Sequence of chain 3.A:
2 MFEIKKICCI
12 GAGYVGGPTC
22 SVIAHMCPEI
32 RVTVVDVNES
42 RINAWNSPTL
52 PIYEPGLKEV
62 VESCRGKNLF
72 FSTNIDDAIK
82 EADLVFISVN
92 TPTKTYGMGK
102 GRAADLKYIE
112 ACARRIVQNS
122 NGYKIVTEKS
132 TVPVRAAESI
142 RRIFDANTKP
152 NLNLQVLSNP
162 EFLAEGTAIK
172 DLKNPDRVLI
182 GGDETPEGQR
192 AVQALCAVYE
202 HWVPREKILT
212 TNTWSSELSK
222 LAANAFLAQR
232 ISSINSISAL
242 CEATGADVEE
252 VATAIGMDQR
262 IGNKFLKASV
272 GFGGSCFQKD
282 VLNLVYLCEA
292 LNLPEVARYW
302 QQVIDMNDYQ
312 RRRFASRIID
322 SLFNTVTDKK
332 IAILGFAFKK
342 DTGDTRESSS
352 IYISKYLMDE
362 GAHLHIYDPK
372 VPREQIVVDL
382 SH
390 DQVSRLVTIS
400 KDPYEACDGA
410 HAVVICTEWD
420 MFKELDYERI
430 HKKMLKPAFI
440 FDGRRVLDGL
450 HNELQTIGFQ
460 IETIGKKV

Sequence of chain 3.B:
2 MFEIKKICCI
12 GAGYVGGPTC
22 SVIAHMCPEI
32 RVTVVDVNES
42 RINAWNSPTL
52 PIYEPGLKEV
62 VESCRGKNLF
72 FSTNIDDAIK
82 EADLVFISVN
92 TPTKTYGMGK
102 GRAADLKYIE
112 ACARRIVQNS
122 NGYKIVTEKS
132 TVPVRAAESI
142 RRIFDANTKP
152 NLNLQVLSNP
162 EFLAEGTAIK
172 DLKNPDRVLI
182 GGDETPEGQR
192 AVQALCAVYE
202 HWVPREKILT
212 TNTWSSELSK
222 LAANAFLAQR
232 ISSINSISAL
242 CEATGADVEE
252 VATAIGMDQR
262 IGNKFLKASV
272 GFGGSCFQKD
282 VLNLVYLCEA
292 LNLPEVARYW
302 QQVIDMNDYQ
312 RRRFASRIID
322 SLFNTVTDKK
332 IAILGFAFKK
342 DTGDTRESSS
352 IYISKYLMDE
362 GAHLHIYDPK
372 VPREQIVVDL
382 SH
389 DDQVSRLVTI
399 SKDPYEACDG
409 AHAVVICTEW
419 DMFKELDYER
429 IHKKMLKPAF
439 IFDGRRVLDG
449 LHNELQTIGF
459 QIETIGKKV

Binding-site contacts:
Ligand atom O1A contacts residue LYS340 of chain 3.B at 3.0 Å (salt-bridge).
Ligand atom O2A contacts residue PHE278 of chain 3.B at 3.3 Å.
Ligand atom O5' contacts residue PHE278 of chain 3.B at 3.5 Å.
Ligand atom O4D contacts residue PHE273 of chain 3.B at 3.3 Å.
Ligand atom O'P contacts residue NAD1 of chain 3.M at 3.2 Å.
Ligand atom O4 contacts residue LYS268 of chain 3.B at 3.1 Å (salt-bridge).
Ligand atom O3B contacts residue ALA165 of chain 3.B at 3.4 Å.
Ligand atom C3D contacts residue PHE339 of chain 3.B at 3.4 Å (hydrophobic).
Ligand atom O2' contacts residue ARG261 of chain 3.A at 2.8 Å (salt-bridge).
Ligand atom C3' contacts residue LEU164 of chain 3.B at 3.3 Å (hydrophobic).
Ligand atom O4' contacts residue PHE163 of chain 3.B at 3.0 Å.
Ligand atom O3A contacts residue LYS340 of chain 3.B at 3.5 Å.
Ligand atom O4' contacts residue LEU164 of chain 3.B at 2.5 Å (h-bond).
Ligand atom O2D contacts residue PHE339 of chain 3.B at 3.2 Å (h-bond).
Ligand atom N3 contacts residue LYS268 of chain 3.B at 2.7 Å (salt-bridge).
Ligand atom O2D contacts residue ARG443 of chain 3.B at 2.9 Å (salt-bridge).
Ligand atom O4' contacts residue LYS221 of chain 3.B at 3.0 Å (salt-bridge).
Ligand atom O2 contacts residue SER270 of chain 3.B at 2.7 Å (h-bond).
Ligand atom O3' contacts residue PHE163 of chain 3.B at 2.7 Å (h-bond).
Ligand atom O4' contacts residue GLU162 of chain 3.B at 3.4 Å (salt-bridge).
Ligand atom O2B contacts residue GLU166 of chain 3.B at 2.9 Å (salt-bridge).
Ligand atom O'Q contacts residue CYS277 of chain 3.B at 3.1 Å.
Ligand atom C3' contacts residue PHE163 of chain 3.B at 3.4 Å (hydrophobic).
Ligand atom O4 contacts residue PHE266 of chain 3.B at 3.3 Å.
Ligand atom O'P contacts residue LYS221 of chain 3.B at 2.8 Å (salt-bridge).
Ligand atom C1' contacts residue PHE278 of chain 3.B at 3.4 Å (hydrophobic).
Ligand atom O3D contacts residue GLY274 of chain 3.B at 2.9 Å (h-bond).
Ligand atom C5' contacts residue LEU164 of chain 3.B at 3.5 Å (hydrophobic).
Ligand atom O'Q contacts residue NAD1 of chain 3.M at 3.0 Å.
Ligand atom C6' contacts residue NAD1 of chain 3.M at 3.1 Å.
Ligand atom C4' contacts residue LEU164 of chain 3.B at 3.2 Å (hydrophobic).
Ligand atom O4D contacts residue ILE232 of chain 3.B at 3.4 Å.
Ligand atom C4' contacts residue LYS221 of chain 3.B at 3.2 Å.
Ligand atom O2B contacts residue PHE339 of chain 3.B at 3.4 Å.
Ligand atom O3D contacts residue PHE339 of chain 3.B at 2.6 Å (h-bond).
Ligand atom O4' contacts residue NAD1 of chain 3.M at 3.3 Å.
Ligand atom O2A contacts residue PHE266 of chain 3.B at 3.3 Å.
Ligand atom O3' contacts residue ARG261 of chain 3.A at 2.9 Å (salt-bridge).
Ligand atom O'P contacts residue ASN225 of chain 3.B at 2.9 Å (h-bond).
Ligand atom C4D contacts residue GLY274 of chain 3.B at 3.5 Å.

The protein below binds the small molecule below.
Small molecule (SMILES): O=C(O)[C@H]1O[C@H](O[P](=O)(O)O[P](=O)(O)OC[C@H]2O[C@@H](n3ccc(=O)[nH]c3=O)[C@H](O)[C@@H]2O)[C@H](O)[C@@H](O)[C@@H]1O